Sequence of chain 26.E:
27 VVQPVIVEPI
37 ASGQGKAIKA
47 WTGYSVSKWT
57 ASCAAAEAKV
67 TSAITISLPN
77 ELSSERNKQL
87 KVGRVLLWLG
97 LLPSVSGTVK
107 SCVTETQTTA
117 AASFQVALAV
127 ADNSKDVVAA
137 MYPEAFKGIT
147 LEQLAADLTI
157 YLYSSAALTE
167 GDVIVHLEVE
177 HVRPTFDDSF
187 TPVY

Binding-site contacts:
Ligand atom N7 contacts residue LYS143 of chain 26.E at 3.7 Å.
Ligand atom C1' contacts residue GLU140 of chain 26.E at 3.2 Å.
Ligand atom O4' contacts residue GLU140 of chain 26.E at 4.1 Å.
Ligand atom C6 contacts residue TRP47 of chain 26.E at 3.9 Å (hydrophobic).
Ligand atom O2' contacts residue GLU140 of chain 26.E at 3.0 Å (salt-bridge).
Ligand atom N3 contacts residue TRP47 of chain 26.E at 3.9 Å.
Ligand atom C8 contacts residue GLU140 of chain 26.E at 4.1 Å.
Ligand atom C2' contacts residue LYS143 of chain 26.E at 4.5 Å.
Ligand atom C8 contacts residue TRP47 of chain 26.E at 4.0 Å (hydrophobic).
Ligand atom N9 contacts residue LYS143 of chain 26.E at 3.8 Å.
Ligand atom C8 contacts residue LYS143 of chain 26.E at 2.8 Å.
Ligand atom O4' contacts residue LYS143 of chain 26.E at 4.2 Å.
Ligand atom N9 contacts residue TRP47 of chain 26.E at 4.0 Å.
Ligand atom O4' contacts residue TRP47 of chain 26.E at 4.0 Å.
Ligand atom C2' contacts residue GLU140 of chain 26.E at 3.5 Å.
Ligand atom N6 contacts residue TRP47 of chain 26.E at 4.2 Å.
Ligand atom C2 contacts residue TRP47 of chain 26.E at 3.8 Å (hydrophobic).
Ligand atom N1 contacts residue TRP47 of chain 26.E at 3.8 Å.
Ligand atom C1' contacts residue TRP47 of chain 26.E at 4.3 Å (hydrophobic).
Ligand atom C1' contacts residue LYS143 of chain 26.E at 4.0 Å.
Ligand atom C5 contacts residue TRP47 of chain 26.E at 4.0 Å (hydrophobic).
Ligand atom OP1 contacts residue LYS45 of chain 21.F at 4.3 Å.
Ligand atom N9 contacts residue GLU140 of chain 26.E at 4.1 Å.
Ligand atom C4 contacts residue TRP47 of chain 26.E at 3.9 Å (hydrophobic).
Ligand atom N7 contacts residue TRP47 of chain 26.E at 4.0 Å.

The small molecule below binds the protein below.
Small molecule (SMILES): Nc1ncnc2c1ncn2[C@@H]1O[C@H](COP(=O)=O)[C@@H](O[P](=O)(O)OC[C@H]2O[C@@H](n3ccc(=O)[nH]c3=O)[C@H](O)[C@@H]2O)[C@H]1O

Sequence of chain 21.F:
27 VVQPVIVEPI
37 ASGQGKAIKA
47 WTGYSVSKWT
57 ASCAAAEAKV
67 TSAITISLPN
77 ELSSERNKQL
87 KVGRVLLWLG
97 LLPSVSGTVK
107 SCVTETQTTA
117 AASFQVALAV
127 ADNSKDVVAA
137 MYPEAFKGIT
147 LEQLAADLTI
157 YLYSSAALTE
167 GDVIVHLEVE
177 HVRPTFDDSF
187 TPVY